Sequence of chain 1.F:
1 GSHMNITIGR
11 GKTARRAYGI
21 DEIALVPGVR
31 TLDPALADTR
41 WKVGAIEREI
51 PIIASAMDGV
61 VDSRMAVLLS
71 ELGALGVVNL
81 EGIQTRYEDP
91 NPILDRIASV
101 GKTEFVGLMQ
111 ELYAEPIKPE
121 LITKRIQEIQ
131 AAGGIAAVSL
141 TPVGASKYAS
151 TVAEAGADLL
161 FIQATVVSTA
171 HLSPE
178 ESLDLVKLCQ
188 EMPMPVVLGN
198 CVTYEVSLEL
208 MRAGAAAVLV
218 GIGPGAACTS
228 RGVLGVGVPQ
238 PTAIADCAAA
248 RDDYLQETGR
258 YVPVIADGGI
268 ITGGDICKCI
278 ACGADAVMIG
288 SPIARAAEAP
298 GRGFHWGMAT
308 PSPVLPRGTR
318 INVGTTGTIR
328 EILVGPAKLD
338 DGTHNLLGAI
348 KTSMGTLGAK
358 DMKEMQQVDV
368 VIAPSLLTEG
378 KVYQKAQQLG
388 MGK

Binding-site contacts:
Ligand atom N7 contacts residue XMP1 of chain 1.T at 0.2 Å (h-bond).
Ligand atom C4 contacts residue XMP1 of chain 1.T at 0.3 Å.
Ligand atom N9 contacts residue XMP1 of chain 1.T at 0.2 Å (h-bond).
Ligand atom O3' contacts residue ASP264 of chain 1.F at 2.6 Å (salt-bridge).
Ligand atom C1' contacts residue XMP1 of chain 1.T at 0.1 Å.
Ligand atom O2' contacts residue XMP1 of chain 1.T at 0.1 Å (h-bond).
Ligand atom C2' contacts residue XMP1 of chain 1.T at 0.1 Å.
Ligand atom O1P contacts residue GLY266 of chain 1.F at 2.8 Å (h-bond).
Ligand atom N3 contacts residue XMP1 of chain 1.T at 0.6 Å (h-bond).
Ligand atom O1P contacts residue XMP1 of chain 1.T at 0.1 Å (h-bond).
Ligand atom O1P contacts residue GLY222 of chain 1.F at 3.2 Å.
Ligand atom O2P contacts residue XMP1 of chain 1.T at 0.3 Å (h-bond).
Ligand atom C3' contacts residue XMP1 of chain 1.T at 0.2 Å.
Ligand atom O6 contacts residue MET305 of chain 1.F at 3.4 Å (h-bond).
Ligand atom C5' contacts residue XMP1 of chain 1.T at 0.3 Å.
Ligand atom C4' contacts residue XMP1 of chain 1.T at 0.1 Å.
Ligand atom N1 contacts residue XMP1 of chain 1.T at 0.7 Å (h-bond).
Ligand atom P contacts residue XMP1 of chain 1.T at 0.1 Å.
Ligand atom N3 contacts residue CYS225 of chain 1.F at 2.4 Å (h-bond).
Ligand atom O2P contacts residue ALA223 of chain 1.F at 3.4 Å (h-bond).
Ligand atom C5 contacts residue XMP1 of chain 1.T at 0.2 Å.
Ligand atom O6 contacts residue XMP1 of chain 1.T at 0.4 Å (h-bond).
Ligand atom O3P contacts residue SER288 of chain 1.F at 3.1 Å (h-bond).
Ligand atom O4' contacts residue XMP1 of chain 1.T at 0.2 Å (h-bond).
Ligand atom N7 contacts residue MET305 of chain 1.F at 3.1 Å (h-bond).
Ligand atom N1 contacts residue ARG314 of chain 1.F at 2.7 Å (salt-bridge).
Ligand atom O5' contacts residue XMP1 of chain 1.T at 0.1 Å (h-bond).
Ligand atom C2 contacts residue CYS225 of chain 1.F at 1.8 Å (hydrophobic).
Ligand atom O3P contacts residue GLY287 of chain 1.F at 2.5 Å (h-bond).
Ligand atom O2P contacts residue HIS302 of chain 1.F at 2.8 Å (h-bond).
Ligand atom O3' contacts residue SER55 of chain 1.F at 2.9 Å (h-bond).
Ligand atom O1P contacts residue ALA223 of chain 1.F at 2.9 Å (h-bond).
Ligand atom C6 contacts residue XMP1 of chain 1.T at 0.4 Å.
Ligand atom O2' contacts residue ASP264 of chain 1.F at 2.5 Å (salt-bridge).
Ligand atom O6 contacts residue ALA306 of chain 1.F at 2.8 Å (h-bond).
Ligand atom O3P contacts residue XMP1 of chain 1.T at 0.5 Å (h-bond).
Ligand atom C8 contacts residue XMP1 of chain 1.T at 0.3 Å.
Ligand atom O3' contacts residue XMP1 of chain 1.T at 0.2 Å (h-bond).
Ligand atom N1 contacts residue CYS225 of chain 1.F at 2.8 Å (h-bond).
Ligand atom C2 contacts residue XMP1 of chain 1.T at 0.8 Å.

The protein below binds the small molecule below.
Small molecule (SMILES): O=c1[nH]cnc2c1ncn2[C@@H]1O[C@H](COP(=O)(O)O)[C@@H](O)[C@H]1O